A small-molecule ligand and the protein it binds are described below.
Small molecule (SMILES): CC(=O)N[C@H]1[C@H](O[C@H]2[C@H](O)[C@@H](NC(C)=O)CO[C@@H]2CO)O[C@H](CO)[C@@H](O)[C@@H]1O

Binding-site contacts:
Ligand atom C4 contacts residue ASN218 of chain 29.E at 4.1 Å.
Ligand atom C7 contacts residue ASN218 of chain 29.E at 2.9 Å.
Ligand atom O5 contacts residue ASN218 of chain 29.E at 2.3 Å (h-bond).
Ligand atom C3 contacts residue ASN218 of chain 29.E at 3.7 Å.
Ligand atom C1 contacts residue ASN218 of chain 29.E at 1.4 Å.
Ligand atom C8 contacts residue ASN218 of chain 29.E at 4.3 Å.
Ligand atom C5 contacts residue ASN218 of chain 29.E at 3.6 Å.
Ligand atom C1 contacts residue NAG1 of chain 29.J at 3.7 Å.
Ligand atom C2 contacts residue ASN218 of chain 29.E at 2.3 Å.
Ligand atom O5 contacts residue THR235 of chain 29.E at 4.4 Å.
Ligand atom N2 contacts residue ASN218 of chain 29.E at 2.9 Å (h-bond).
Ligand atom C5 contacts residue NAG1 of chain 29.J at 4.3 Å.
Ligand atom O7 contacts residue ASN218 of chain 29.E at 2.3 Å (h-bond).
Ligand atom O5 contacts residue NAG1 of chain 29.J at 4.1 Å.

Sequence of chain 29.E:
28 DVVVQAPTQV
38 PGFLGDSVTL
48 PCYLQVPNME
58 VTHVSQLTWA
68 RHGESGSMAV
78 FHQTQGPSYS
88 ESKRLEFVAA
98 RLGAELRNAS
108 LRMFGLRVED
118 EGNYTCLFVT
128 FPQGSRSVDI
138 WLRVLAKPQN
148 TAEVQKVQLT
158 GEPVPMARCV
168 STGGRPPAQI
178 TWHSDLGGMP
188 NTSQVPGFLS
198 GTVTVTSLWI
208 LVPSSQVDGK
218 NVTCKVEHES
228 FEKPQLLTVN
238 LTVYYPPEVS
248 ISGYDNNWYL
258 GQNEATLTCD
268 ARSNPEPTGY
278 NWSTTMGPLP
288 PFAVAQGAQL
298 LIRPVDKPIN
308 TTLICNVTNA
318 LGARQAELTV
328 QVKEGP